Sequence of chain 1.A:
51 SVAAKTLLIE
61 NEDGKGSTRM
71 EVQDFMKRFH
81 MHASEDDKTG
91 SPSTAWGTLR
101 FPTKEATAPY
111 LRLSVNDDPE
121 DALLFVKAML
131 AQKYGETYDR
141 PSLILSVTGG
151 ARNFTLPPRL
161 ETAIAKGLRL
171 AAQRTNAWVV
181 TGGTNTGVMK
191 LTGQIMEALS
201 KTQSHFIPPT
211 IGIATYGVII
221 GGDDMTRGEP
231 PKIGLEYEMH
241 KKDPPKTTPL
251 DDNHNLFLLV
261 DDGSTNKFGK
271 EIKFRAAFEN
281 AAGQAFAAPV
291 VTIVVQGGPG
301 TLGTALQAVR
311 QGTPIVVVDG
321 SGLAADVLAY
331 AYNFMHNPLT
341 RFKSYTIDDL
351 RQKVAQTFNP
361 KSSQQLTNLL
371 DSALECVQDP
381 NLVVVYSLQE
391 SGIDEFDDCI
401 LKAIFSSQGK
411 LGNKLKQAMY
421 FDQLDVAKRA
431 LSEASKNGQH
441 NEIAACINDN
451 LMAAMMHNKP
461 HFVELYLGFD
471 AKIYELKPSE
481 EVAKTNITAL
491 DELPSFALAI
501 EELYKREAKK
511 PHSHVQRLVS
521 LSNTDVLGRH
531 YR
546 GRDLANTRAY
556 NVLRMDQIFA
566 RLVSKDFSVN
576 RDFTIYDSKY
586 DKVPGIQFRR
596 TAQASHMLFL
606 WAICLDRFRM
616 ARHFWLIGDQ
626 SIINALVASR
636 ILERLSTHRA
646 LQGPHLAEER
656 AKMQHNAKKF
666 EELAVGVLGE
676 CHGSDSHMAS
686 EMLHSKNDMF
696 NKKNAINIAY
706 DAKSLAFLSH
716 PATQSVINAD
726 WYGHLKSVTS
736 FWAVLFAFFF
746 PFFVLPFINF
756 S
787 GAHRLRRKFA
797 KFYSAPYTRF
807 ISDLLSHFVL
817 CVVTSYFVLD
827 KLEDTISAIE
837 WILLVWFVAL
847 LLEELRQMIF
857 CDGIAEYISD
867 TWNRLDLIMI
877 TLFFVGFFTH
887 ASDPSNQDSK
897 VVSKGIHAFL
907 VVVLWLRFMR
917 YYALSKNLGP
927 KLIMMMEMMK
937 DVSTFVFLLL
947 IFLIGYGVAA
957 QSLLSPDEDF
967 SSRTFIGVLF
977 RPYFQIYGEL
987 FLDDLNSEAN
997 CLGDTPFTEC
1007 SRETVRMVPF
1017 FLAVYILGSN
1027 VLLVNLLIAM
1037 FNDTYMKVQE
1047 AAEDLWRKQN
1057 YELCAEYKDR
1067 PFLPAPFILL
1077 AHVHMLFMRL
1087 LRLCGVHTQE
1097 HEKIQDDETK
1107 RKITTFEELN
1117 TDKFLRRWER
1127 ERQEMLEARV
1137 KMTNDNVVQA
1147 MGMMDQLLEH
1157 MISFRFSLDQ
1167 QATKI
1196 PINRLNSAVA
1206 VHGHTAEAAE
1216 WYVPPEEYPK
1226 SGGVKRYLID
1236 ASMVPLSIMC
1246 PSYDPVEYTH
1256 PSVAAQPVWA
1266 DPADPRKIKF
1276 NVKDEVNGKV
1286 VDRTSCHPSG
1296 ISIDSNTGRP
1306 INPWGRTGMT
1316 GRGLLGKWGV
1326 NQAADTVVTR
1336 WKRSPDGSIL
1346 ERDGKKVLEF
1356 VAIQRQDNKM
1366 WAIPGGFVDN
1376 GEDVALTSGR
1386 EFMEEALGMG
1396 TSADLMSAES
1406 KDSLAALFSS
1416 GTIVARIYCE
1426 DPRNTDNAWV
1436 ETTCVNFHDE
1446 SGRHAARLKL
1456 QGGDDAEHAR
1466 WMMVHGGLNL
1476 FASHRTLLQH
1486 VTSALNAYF

A small-molecule ligand and the protein it binds are described below.
Small molecule (SMILES): CC(C)CCC[C@@H](C)[C@H]1CC[C@H]2[C@@H]3CC=C4C[C@@H](O)CC[C@]4(C)[C@H]3CC[C@]12C

Sequence of chain 1.C:
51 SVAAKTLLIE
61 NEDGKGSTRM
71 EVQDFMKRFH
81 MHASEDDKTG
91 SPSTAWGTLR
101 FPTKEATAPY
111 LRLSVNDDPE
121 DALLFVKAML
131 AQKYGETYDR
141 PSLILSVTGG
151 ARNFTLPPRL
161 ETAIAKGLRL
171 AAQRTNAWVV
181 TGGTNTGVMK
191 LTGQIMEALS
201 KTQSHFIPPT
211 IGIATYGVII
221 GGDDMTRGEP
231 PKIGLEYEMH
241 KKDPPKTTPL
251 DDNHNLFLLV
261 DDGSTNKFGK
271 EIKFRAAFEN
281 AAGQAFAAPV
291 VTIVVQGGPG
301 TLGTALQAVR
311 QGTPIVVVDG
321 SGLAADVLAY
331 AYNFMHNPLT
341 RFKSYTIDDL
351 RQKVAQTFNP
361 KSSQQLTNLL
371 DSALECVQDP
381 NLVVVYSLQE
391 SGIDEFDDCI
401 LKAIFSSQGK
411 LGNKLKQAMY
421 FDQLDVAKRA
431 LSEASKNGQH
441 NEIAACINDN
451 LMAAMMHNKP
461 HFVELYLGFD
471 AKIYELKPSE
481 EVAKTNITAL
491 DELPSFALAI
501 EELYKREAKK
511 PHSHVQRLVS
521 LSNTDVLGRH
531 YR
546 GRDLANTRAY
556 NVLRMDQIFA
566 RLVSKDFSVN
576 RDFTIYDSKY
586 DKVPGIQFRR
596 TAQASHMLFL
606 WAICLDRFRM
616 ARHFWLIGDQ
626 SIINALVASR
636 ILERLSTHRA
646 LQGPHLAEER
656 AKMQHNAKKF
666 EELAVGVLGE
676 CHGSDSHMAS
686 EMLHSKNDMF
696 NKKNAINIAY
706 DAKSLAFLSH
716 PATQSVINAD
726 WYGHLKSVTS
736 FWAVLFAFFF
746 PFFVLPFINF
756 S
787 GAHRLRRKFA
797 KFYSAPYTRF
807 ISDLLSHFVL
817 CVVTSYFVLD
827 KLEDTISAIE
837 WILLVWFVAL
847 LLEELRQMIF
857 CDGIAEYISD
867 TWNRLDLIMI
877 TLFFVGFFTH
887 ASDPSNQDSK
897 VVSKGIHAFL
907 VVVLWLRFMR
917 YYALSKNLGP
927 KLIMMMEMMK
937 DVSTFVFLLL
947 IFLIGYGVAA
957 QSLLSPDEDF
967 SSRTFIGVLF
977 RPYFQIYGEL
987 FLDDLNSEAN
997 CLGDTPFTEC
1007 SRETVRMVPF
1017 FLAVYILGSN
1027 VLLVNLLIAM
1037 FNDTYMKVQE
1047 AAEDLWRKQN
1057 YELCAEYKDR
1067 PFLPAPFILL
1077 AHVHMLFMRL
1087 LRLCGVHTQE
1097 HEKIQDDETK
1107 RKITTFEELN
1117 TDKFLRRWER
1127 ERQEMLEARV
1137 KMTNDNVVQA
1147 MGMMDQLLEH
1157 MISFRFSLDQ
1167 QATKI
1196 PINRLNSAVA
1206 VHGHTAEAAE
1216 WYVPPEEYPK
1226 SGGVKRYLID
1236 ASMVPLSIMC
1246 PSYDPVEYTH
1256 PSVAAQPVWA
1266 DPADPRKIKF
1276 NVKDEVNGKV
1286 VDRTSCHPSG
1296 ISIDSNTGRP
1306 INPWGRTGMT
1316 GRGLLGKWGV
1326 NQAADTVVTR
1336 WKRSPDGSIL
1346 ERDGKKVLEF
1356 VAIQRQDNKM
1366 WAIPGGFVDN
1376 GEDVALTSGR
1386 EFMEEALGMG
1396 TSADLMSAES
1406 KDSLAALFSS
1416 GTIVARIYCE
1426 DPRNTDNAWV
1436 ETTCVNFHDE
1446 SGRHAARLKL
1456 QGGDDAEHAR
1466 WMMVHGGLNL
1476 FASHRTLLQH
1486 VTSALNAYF

Binding-site contacts:
Ligand atom C26 contacts residue CLR1 of chain 1.N at 4.5 Å.
Ligand atom C25 contacts residue PHE905 of chain 1.C at 4.2 Å (hydrophobic).
Ligand atom C24 contacts residue PHE905 of chain 1.C at 4.2 Å (hydrophobic).
Ligand atom C15 contacts residue CLR1 of chain 1.N at 4.3 Å.
Ligand atom C6 contacts residue CLR1 of chain 1.N at 4.0 Å.
Ligand atom C21 contacts residue PHE905 of chain 1.C at 3.8 Å (hydrophobic).
Ligand atom C23 contacts residue PHE905 of chain 1.C at 4.0 Å (hydrophobic).
Ligand atom C23 contacts residue CLR1 of chain 1.N at 3.9 Å.
Ligand atom O1 contacts residue GLU1009 of chain 1.A at 3.7 Å.
Ligand atom C18 contacts residue MET1013 of chain 1.A at 3.6 Å (hydrophobic).
Ligand atom C21 contacts residue LEU878 of chain 1.C at 3.5 Å (hydrophobic).
Ligand atom C5 contacts residue CLR1 of chain 1.N at 4.0 Å.
Ligand atom C11 contacts residue MET1013 of chain 1.A at 4.2 Å (hydrophobic).
Ligand atom C1 contacts residue THR1010 of chain 1.A at 3.9 Å.
Ligand atom C22 contacts residue CLR1 of chain 1.N at 4.3 Å.
Ligand atom C27 contacts residue CLR1 of chain 1.N at 4.2 Å.
Ligand atom C21 contacts residue ILE902 of chain 1.C at 4.0 Å (hydrophobic).
Ligand atom C7 contacts residue CLR1 of chain 1.N at 4.5 Å.
Ligand atom C27 contacts residue ILE874 of chain 1.C at 4.2 Å (hydrophobic).
Ligand atom C27 contacts residue LEU878 of chain 1.C at 4.0 Å (hydrophobic).
Ligand atom C18 contacts residue CLR1 of chain 1.N at 3.6 Å.
Ligand atom C24 contacts residue LEU878 of chain 1.C at 4.0 Å (hydrophobic).
Ligand atom C2 contacts residue VAL898 of chain 1.C at 3.5 Å (hydrophobic).
Ligand atom C4 contacts residue CLR1 of chain 1.N at 3.9 Å.
Ligand atom C19 contacts residue GLU1009 of chain 1.A at 4.2 Å.
Ligand atom C2 contacts residue GLU1009 of chain 1.A at 4.2 Å.
Ligand atom C2 contacts residue THR1010 of chain 1.A at 3.9 Å.
Ligand atom C12 contacts residue ILE902 of chain 1.C at 3.7 Å (hydrophobic).
Ligand atom C18 contacts residue PHE905 of chain 1.C at 3.6 Å (hydrophobic).
Ligand atom C4 contacts residue GLU1009 of chain 1.A at 4.3 Å.
Ligand atom C1 contacts residue VAL898 of chain 1.C at 3.8 Å (hydrophobic).
Ligand atom C20 contacts residue PHE905 of chain 1.C at 4.1 Å (hydrophobic).
Ligand atom C25 contacts residue CLR1 of chain 1.N at 3.8 Å.
Ligand atom C27 contacts residue PHE905 of chain 1.C at 3.8 Å (hydrophobic).
Ligand atom C19 contacts residue CLR1 of chain 1.N at 3.8 Å.
Ligand atom C8 contacts residue CLR1 of chain 1.N at 4.1 Å.
Ligand atom C19 contacts residue THR1010 of chain 1.A at 4.4 Å.
Ligand atom C3 contacts residue GLU1009 of chain 1.A at 4.3 Å.
Ligand atom C3 contacts residue VAL898 of chain 1.C at 4.2 Å (hydrophobic).
Ligand atom C19 contacts residue MET1013 of chain 1.A at 4.2 Å (hydrophobic).